Binding-site contacts:
Ligand atom CG2 contacts residue ARG203 of chain 1.A at 4.0 Å.
Ligand atom CB contacts residue LYS1 of chain 1.H at 3.4 Å.
Ligand atom CG2 contacts residue LYS1 of chain 1.H at 4.3 Å.
Ligand atom C contacts residue HIS142 of chain 1.A at 4.5 Å.
Ligand atom CA contacts residue HIS142 of chain 1.A at 3.9 Å.
Ligand atom CG2 contacts residue ILE188 of chain 1.A at 4.3 Å (hydrophobic).
Ligand atom CG2 contacts residue LEU202 of chain 1.A at 4.1 Å (hydrophobic).
Ligand atom CG1 contacts residue ALA113 of chain 1.A at 4.4 Å (hydrophobic).
Ligand atom C contacts residue ASN112 of chain 1.A at 4.0 Å.
Ligand atom N contacts residue ALA113 of chain 1.A at 2.7 Å (h-bond).
Ligand atom CA contacts residue GLU143 of chain 1.A at 3.2 Å.
Ligand atom O contacts residue LYS1 of chain 1.H at 2.3 Å (salt-bridge).
Ligand atom O contacts residue HIS231 of chain 1.A at 3.5 Å.
Ligand atom O contacts residue HIS142 of chain 1.A at 4.2 Å.
Ligand atom CG1 contacts residue LEU202 of chain 1.A at 4.0 Å (hydrophobic).
Ligand atom CG1 contacts residue LEU133 of chain 1.A at 3.8 Å (hydrophobic).
Ligand atom CA contacts residue ASN112 of chain 1.A at 3.8 Å.
Ligand atom CG2 contacts residue HIS142 of chain 1.A at 4.3 Å.
Ligand atom CB contacts residue ASN112 of chain 1.A at 4.1 Å.
Ligand atom CG2 contacts residue VAL139 of chain 1.A at 4.2 Å (hydrophobic).
Ligand atom CG1 contacts residue GLU143 of chain 1.A at 4.2 Å.
Ligand atom O contacts residue GLU166 of chain 1.A at 4.1 Å.
Ligand atom CB contacts residue ALA113 of chain 1.A at 4.4 Å (hydrophobic).
Ligand atom C contacts residue LYS1 of chain 1.H at 1.3 Å.
Ligand atom C contacts residue LEU202 of chain 1.A at 4.4 Å (hydrophobic).
Ligand atom N contacts residue GLU143 of chain 1.A at 2.7 Å (salt-bridge).
Ligand atom CA contacts residue LYS1 of chain 1.H at 2.5 Å.
Ligand atom N contacts residue LYS1 of chain 1.H at 2.8 Å (salt-bridge).
Ligand atom CG1 contacts residue LYS1 of chain 1.H at 3.3 Å.
Ligand atom O contacts residue LEU202 of chain 1.A at 4.2 Å.
Ligand atom C contacts residue HIS231 of chain 1.A at 4.0 Å.
Ligand atom CB contacts residue VAL139 of chain 1.A at 4.3 Å (hydrophobic).
Ligand atom CG2 contacts residue GLU143 of chain 1.A at 4.2 Å.
Ligand atom C contacts residue ARG203 of chain 1.A at 3.9 Å.
Ligand atom N contacts residue ASN112 of chain 1.A at 3.0 Å (h-bond).
Ligand atom O contacts residue ARG203 of chain 1.A at 2.8 Å (salt-bridge).
Ligand atom CA contacts residue ALA113 of chain 1.A at 4.0 Å (hydrophobic).
Ligand atom CB contacts residue GLU143 of chain 1.A at 3.2 Å.
Ligand atom CG1 contacts residue ASN112 of chain 1.A at 3.4 Å.

Sequence of chain 1.A:
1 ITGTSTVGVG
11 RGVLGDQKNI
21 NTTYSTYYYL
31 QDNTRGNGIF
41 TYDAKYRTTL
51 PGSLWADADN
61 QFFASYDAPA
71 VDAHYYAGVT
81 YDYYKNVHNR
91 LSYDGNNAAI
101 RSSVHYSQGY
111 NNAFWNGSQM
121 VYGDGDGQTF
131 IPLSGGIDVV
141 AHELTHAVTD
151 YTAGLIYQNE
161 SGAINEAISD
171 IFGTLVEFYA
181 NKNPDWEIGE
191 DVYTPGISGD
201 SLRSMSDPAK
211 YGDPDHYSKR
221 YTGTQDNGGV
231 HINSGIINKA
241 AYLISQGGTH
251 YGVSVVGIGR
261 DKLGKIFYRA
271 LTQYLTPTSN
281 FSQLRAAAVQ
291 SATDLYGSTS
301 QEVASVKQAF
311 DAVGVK

The protein below binds the small molecule below.
Small molecule (SMILES): CC(C)[C@H](N)C(=O)O